A small-molecule ligand and the protein it binds are described below.
Small molecule (SMILES): CC(=O)N[C@@H]1[C@@H](O)[C@H](O)[C@@H](CO)O[C@H]1O

Binding-site contacts:
Ligand atom N2 contacts residue ASN154 of chain 60.A at 2.9 Å (h-bond).
Ligand atom C8 contacts residue ASN154 of chain 60.A at 4.2 Å.
Ligand atom O7 contacts residue ASN154 of chain 60.A at 3.8 Å.
Ligand atom O5 contacts residue ASN154 of chain 60.A at 2.4 Å (h-bond).
Ligand atom C7 contacts residue ASN154 of chain 60.A at 3.5 Å.
Ligand atom C1 contacts residue SER156 of chain 60.A at 4.3 Å.
Ligand atom C4 contacts residue ASN154 of chain 60.A at 4.2 Å.
Ligand atom C3 contacts residue ASN154 of chain 60.A at 3.8 Å.
Ligand atom C2 contacts residue ASN154 of chain 60.A at 2.5 Å.
Ligand atom C1 contacts residue ASN154 of chain 60.A at 1.4 Å.
Ligand atom C5 contacts residue ASN154 of chain 60.A at 3.7 Å.

Sequence of chain 60.A:
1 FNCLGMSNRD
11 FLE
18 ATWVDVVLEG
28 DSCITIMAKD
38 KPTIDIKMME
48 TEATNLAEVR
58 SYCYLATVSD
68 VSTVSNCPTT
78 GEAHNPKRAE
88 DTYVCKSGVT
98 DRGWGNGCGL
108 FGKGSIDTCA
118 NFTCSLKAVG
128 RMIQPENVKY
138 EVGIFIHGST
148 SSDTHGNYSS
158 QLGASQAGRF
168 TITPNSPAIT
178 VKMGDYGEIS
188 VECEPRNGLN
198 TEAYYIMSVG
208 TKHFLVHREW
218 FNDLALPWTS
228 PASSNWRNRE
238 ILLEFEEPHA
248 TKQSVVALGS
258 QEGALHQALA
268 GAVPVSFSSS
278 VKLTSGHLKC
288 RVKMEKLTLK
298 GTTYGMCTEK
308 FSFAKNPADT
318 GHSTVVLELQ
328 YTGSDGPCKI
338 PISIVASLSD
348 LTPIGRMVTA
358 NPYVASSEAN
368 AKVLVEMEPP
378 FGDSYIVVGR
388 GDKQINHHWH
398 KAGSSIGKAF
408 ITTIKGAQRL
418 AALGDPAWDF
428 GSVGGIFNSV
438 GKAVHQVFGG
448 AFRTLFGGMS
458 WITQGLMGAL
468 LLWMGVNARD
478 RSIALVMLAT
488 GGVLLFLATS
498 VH